The protein below binds the small molecule below.
Small molecule (SMILES): OC[C@H]1O[C@H](O)[C@@H](O)[C@@H](O)[C@@H]1O

Binding-site contacts:
Ligand atom C6 contacts residue BMA3 of chain 3.E at 4.0 Å.
Ligand atom O6 contacts residue NAG2 of chain 3.E at 4.0 Å.
Ligand atom C5 contacts residue BMA3 of chain 3.E at 2.6 Å.
Ligand atom C1 contacts residue BMA3 of chain 3.E at 1.7 Å.
Ligand atom C2 contacts residue BMA3 of chain 3.E at 2.4 Å.
Ligand atom O3 contacts residue BMA3 of chain 3.E at 4.1 Å.
Ligand atom C4 contacts residue XYP4 of chain 3.E at 3.9 Å.
Ligand atom O4 contacts residue XYP4 of chain 3.E at 3.5 Å (h-bond).
Ligand atom O5 contacts residue BMA3 of chain 3.E at 2.3 Å (h-bond).
Ligand atom C3 contacts residue BMA3 of chain 3.E at 2.8 Å.
Ligand atom O2 contacts residue BMA3 of chain 3.E at 3.8 Å.
Ligand atom C6 contacts residue XYP4 of chain 3.E at 4.3 Å.
Ligand atom O6 contacts residue BMA3 of chain 3.E at 3.6 Å.
Ligand atom C4 contacts residue BMA3 of chain 3.E at 3.3 Å.
Ligand atom O4 contacts residue BMA3 of chain 3.E at 4.2 Å.
Ligand atom C3 contacts residue XYP4 of chain 3.E at 4.0 Å.
Ligand atom C5 contacts residue XYP4 of chain 3.E at 3.5 Å.